The small molecule below binds the protein below.
Small molecule (SMILES): Nc1nc(=O)c2ncn([C@@H]3O[C@H](CO)[C@@H](O)[C@H]3OP(=O)(O)OC[C@H]3O[C@@H](n4cnc5c(N)ncnc54)[C@H](O)[C@@H]3OP(=O)(O)O)c2[nH]1

Sequence of chain 1.A:
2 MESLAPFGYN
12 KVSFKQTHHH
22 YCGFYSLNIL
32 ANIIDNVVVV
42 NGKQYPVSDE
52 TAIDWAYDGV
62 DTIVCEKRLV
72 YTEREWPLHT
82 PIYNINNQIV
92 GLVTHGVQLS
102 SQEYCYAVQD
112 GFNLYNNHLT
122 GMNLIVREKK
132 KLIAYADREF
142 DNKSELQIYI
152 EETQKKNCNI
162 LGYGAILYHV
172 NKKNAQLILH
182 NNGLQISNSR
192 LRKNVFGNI

Sequence of chain 1.B:
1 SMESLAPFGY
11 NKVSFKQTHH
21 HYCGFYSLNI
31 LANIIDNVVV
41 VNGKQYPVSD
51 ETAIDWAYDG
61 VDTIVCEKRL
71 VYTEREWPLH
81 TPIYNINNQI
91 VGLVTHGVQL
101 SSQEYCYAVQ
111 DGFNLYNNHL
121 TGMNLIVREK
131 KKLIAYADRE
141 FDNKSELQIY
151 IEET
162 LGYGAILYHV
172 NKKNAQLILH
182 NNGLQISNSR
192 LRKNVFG

Binding-site contacts:
Ligand atom C07 contacts residue PHE113 of chain 1.B at 3.6 Å (hydrophobic).
Ligand atom O45 contacts residue ARG191 of chain 1.A at 3.2 Å (salt-bridge).
Ligand atom O45 contacts residue ASN189 of chain 1.A at 2.8 Å (h-bond).
Ligand atom P21 contacts residue GLN177 of chain 1.A at 3.6 Å.
Ligand atom O29 contacts residue HIS21 of chain 1.B at 3.1 Å (h-bond).
Ligand atom O46 contacts residue LYS130 of chain 1.A at 2.6 Å (salt-bridge).
Ligand atom C02 contacts residue PHE113 of chain 1.B at 3.3 Å (hydrophobic).
Ligand atom N06 contacts residue PHE113 of chain 1.B at 3.6 Å.
Ligand atom C10 contacts residue ARG191 of chain 1.A at 3.2 Å.
Ligand atom N09 contacts residue ARG193 of chain 1.A at 3.0 Å (salt-bridge).
Ligand atom O28 contacts residue HIS20 of chain 1.B at 3.5 Å.
Ligand atom O01 contacts residue PHE113 of chain 1.B at 3.4 Å.
Ligand atom C04 contacts residue PHE113 of chain 1.B at 3.5 Å (hydrophobic).
Ligand atom N03 contacts residue PHE113 of chain 1.B at 3.3 Å.
Ligand atom N40 contacts residue ILE151 of chain 1.A at 3.6 Å.
Ligand atom P21 contacts residue LYS130 of chain 1.A at 3.6 Å.
Ligand atom O01 contacts residue ASN117 of chain 1.B at 3.4 Å.
Ligand atom C08 contacts residue PHE113 of chain 1.B at 3.6 Å (hydrophobic).
Ligand atom C02 contacts residue ARG193 of chain 1.A at 3.5 Å.
Ligand atom O28 contacts residue HIS21 of chain 1.B at 2.6 Å (h-bond).
Ligand atom N38 contacts residue GLN17 of chain 1.B at 3.3 Å (h-bond).
Ligand atom O45 contacts residue GLN177 of chain 1.A at 3.2 Å (h-bond).
Ligand atom O20 contacts residue ARG191 of chain 1.A at 3.4 Å (salt-bridge).
Ligand atom O28 contacts residue LYS144 of chain 1.A at 2.6 Å (salt-bridge).
Ligand atom C37 contacts residue LYS16 of chain 1.B at 3.4 Å.
Ligand atom O20 contacts residue LEU133 of chain 1.A at 3.4 Å (h-bond).
Ligand atom N05 contacts residue HIS21 of chain 1.B at 2.8 Å (h-bond).
Ligand atom O46 contacts residue ALA135 of chain 1.A at 3.2 Å (h-bond).
Ligand atom O44 contacts residue ILE134 of chain 1.A at 3.5 Å.
Ligand atom N42 contacts residue TYR136 of chain 1.A at 3.5 Å.
Ligand atom O30 contacts residue LYS144 of chain 1.A at 3.6 Å (salt-bridge).
Ligand atom O01 contacts residue ARG193 of chain 1.A at 2.5 Å (salt-bridge).
Ligand atom O30 contacts residue HIS20 of chain 1.B at 2.5 Å (h-bond).
Ligand atom O28 contacts residue HIS19 of chain 1.B at 3.3 Å (h-bond).
Ligand atom O32 contacts residue HIS21 of chain 1.B at 2.7 Å (h-bond).
Ligand atom O20 contacts residue LYS130 of chain 1.A at 3.6 Å (salt-bridge).
Ligand atom O18 contacts residue LEU133 of chain 1.A at 3.2 Å (h-bond).
Ligand atom O46 contacts residue GLN177 of chain 1.A at 2.9 Å (h-bond).
Ligand atom O32 contacts residue HIS119 of chain 1.B at 3.2 Å.
Ligand atom C37 contacts residue GLN17 of chain 1.B at 3.6 Å.